This small molecule binds to this protein.
Small molecule (SMILES): CC(=O)N[C@@H]1[C@@H](O)[C@H](O)[C@@H](CO)O[C@H]1O

Binding-site contacts:
Ligand atom C3 contacts residue ASN81 of chain 1.C at 3.8 Å.
Ligand atom C6 contacts residue ILE121 of chain 1.C at 4.3 Å (hydrophobic).
Ligand atom C8 contacts residue ASN81 of chain 1.C at 4.4 Å.
Ligand atom C7 contacts residue ASN81 of chain 1.C at 3.1 Å.
Ligand atom C5 contacts residue PHE120 of chain 1.C at 3.6 Å (hydrophobic).
Ligand atom C2 contacts residue ASN81 of chain 1.C at 2.4 Å.
Ligand atom N2 contacts residue ASN81 of chain 1.C at 3.0 Å (h-bond).
Ligand atom C4 contacts residue ASN81 of chain 1.C at 4.2 Å.
Ligand atom O5 contacts residue ASN81 of chain 1.C at 2.4 Å (h-bond).
Ligand atom C1 contacts residue ASN81 of chain 1.C at 1.5 Å.
Ligand atom C5 contacts residue ILE121 of chain 1.C at 4.4 Å (hydrophobic).
Ligand atom C5 contacts residue ASN81 of chain 1.C at 3.7 Å.
Ligand atom C3 contacts residue PHE120 of chain 1.C at 4.2 Å (hydrophobic).
Ligand atom C8 contacts residue GLN80 of chain 1.C at 3.3 Å.
Ligand atom O7 contacts residue ASN81 of chain 1.C at 2.9 Å (h-bond).
Ligand atom C2 contacts residue PHE120 of chain 1.C at 4.4 Å (hydrophobic).
Ligand atom O5 contacts residue PHE120 of chain 1.C at 3.8 Å.
Ligand atom C1 contacts residue PHE120 of chain 1.C at 3.5 Å (hydrophobic).

Sequence of chain 1.C:
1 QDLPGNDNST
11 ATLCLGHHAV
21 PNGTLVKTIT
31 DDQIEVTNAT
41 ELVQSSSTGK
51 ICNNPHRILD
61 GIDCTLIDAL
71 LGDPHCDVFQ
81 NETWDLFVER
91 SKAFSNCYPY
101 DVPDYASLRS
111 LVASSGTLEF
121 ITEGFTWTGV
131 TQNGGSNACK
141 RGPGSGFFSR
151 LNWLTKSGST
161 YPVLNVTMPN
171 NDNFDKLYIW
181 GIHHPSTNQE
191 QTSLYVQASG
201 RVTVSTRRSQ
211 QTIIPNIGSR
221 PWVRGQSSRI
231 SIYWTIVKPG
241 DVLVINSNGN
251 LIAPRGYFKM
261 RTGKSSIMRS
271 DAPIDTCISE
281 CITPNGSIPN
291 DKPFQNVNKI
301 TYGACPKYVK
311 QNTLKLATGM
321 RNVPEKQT